Binding-site contacts:
Ligand atom C4 contacts residue ASN721 of chain 1.H at 4.2 Å.
Ligand atom N2 contacts residue ASN721 of chain 1.H at 2.9 Å (h-bond).
Ligand atom C5 contacts residue GLN930 of chain 1.H at 4.4 Å.
Ligand atom C6 contacts residue GLN930 of chain 1.H at 4.3 Å.
Ligand atom C1 contacts residue ASN721 of chain 1.H at 1.4 Å.
Ligand atom O6 contacts residue ASN721 of chain 1.H at 4.5 Å.
Ligand atom O7 contacts residue ASN721 of chain 1.H at 3.5 Å (h-bond).
Ligand atom C3 contacts residue ASN721 of chain 1.H at 3.8 Å.
Ligand atom C2 contacts residue GLN1075 of chain 1.H at 4.1 Å.
Ligand atom N2 contacts residue GLN1075 of chain 1.H at 4.3 Å.
Ligand atom C5 contacts residue ASN721 of chain 1.H at 3.7 Å.
Ligand atom C1 contacts residue GLN1075 of chain 1.H at 4.2 Å.
Ligand atom C8 contacts residue ASN721 of chain 1.H at 4.2 Å.
Ligand atom O6 contacts residue THR723 of chain 1.H at 4.2 Å.
Ligand atom C2 contacts residue ASN721 of chain 1.H at 2.4 Å.
Ligand atom C7 contacts residue ASN721 of chain 1.H at 3.5 Å.
Ligand atom O5 contacts residue GLN1075 of chain 1.H at 4.3 Å.
Ligand atom O6 contacts residue PHE722 of chain 1.H at 4.3 Å.
Ligand atom O7 contacts residue LEU926 of chain 1.H at 3.3 Å.
Ligand atom O5 contacts residue PHE722 of chain 1.H at 4.1 Å.
Ligand atom O5 contacts residue ASN721 of chain 1.H at 2.4 Å (h-bond).

A small-molecule ligand and the protein it binds are described below.
Small molecule (SMILES): CC(=O)N[C@@H]1[C@@H](O)[C@H](O)[C@@H](CO)O[C@H]1O

Sequence of chain 1.H:
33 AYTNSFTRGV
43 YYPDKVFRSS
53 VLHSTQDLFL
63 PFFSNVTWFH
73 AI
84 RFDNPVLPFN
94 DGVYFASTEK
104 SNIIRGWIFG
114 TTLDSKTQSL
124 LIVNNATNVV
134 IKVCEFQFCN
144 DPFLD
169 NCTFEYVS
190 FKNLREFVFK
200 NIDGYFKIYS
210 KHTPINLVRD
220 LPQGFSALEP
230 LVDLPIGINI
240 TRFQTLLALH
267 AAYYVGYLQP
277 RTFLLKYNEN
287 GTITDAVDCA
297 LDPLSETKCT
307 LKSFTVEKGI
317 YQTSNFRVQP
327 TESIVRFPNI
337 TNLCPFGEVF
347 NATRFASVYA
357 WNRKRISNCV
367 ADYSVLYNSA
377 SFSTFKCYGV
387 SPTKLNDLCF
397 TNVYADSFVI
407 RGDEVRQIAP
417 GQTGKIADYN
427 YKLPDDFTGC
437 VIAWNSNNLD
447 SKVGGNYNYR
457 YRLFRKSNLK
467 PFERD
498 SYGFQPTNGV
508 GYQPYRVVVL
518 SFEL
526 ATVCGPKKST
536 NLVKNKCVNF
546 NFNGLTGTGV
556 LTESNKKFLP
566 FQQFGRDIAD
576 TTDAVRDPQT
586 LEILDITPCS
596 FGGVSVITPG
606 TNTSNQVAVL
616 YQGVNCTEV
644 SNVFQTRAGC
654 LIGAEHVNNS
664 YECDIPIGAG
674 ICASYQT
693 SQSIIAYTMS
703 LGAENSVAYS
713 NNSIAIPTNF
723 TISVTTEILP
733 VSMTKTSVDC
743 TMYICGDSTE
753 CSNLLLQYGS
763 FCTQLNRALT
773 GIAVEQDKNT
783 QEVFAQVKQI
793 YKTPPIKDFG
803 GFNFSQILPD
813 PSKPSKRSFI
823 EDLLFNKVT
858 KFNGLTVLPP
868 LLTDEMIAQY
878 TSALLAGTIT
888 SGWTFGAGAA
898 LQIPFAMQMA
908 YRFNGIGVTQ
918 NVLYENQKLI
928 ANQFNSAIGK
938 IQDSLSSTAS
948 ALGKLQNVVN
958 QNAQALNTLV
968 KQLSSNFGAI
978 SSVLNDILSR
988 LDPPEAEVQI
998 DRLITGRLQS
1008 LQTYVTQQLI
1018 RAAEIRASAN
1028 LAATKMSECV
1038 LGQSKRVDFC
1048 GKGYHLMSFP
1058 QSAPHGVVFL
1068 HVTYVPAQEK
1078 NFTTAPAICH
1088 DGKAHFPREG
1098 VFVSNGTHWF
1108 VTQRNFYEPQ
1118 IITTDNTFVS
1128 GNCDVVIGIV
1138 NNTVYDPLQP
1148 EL